The protein below binds the small molecule below.
Small molecule (SMILES): CC(=O)N[C@H]1[C@H](O[C@H]2[C@H](O)[C@@H](NC(C)=O)CO[C@@H]2CO)O[C@H](CO)[C@@H](O)[C@@H]1O

Sequence of chain 52.F:
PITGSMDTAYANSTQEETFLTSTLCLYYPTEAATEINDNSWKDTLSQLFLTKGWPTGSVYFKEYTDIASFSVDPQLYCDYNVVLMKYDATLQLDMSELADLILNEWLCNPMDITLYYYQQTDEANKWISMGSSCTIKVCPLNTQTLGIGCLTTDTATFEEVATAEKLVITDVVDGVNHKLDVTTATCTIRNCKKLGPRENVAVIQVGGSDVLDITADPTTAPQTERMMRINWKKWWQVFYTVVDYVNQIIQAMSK

Binding-site contacts:
Ligand atom O7 contacts residue ASN12 of chain 52.F at 3.7 Å.
Ligand atom C5 contacts residue ASN12 of chain 52.F at 4.1 Å.
Ligand atom O5 contacts residue ASN12 of chain 52.F at 2.7 Å (h-bond).
Ligand atom N2 contacts residue ASN12 of chain 52.F at 3.8 Å.
Ligand atom C1 contacts residue ASN12 of chain 52.F at 2.1 Å.
Ligand atom C7 contacts residue ASN12 of chain 52.F at 3.9 Å.
Ligand atom C2 contacts residue ASN12 of chain 52.F at 3.2 Å.